Binding-site contacts:
Ligand atom C8 contacts residue VAL107 of chain 1.Q at 3.6 Å (hydrophobic).
Ligand atom C1 contacts residue ASN311 of chain 1.I at 1.4 Å.
Ligand atom C8 contacts residue GLY106 of chain 1.Q at 3.6 Å.
Ligand atom O6 contacts residue GLY106 of chain 1.Q at 3.6 Å.
Ligand atom O5 contacts residue ASN311 of chain 1.I at 2.4 Å (h-bond).
Ligand atom C3 contacts residue ASN311 of chain 1.I at 3.8 Å.
Ligand atom C8 contacts residue THR277 of chain 1.I at 3.7 Å.
Ligand atom C2 contacts residue GLY106 of chain 1.Q at 3.5 Å.
Ligand atom C6 contacts residue ILE104 of chain 1.Q at 3.4 Å (hydrophobic).
Ligand atom C4 contacts residue ASP62 of chain 1.R at 3.4 Å.
Ligand atom O5 contacts residue ARG103 of chain 1.Q at 3.8 Å.
Ligand atom O5 contacts residue GLY106 of chain 1.Q at 3.8 Å.
Ligand atom N2 contacts residue ASN311 of chain 1.I at 2.8 Å (h-bond).
Ligand atom O5 contacts residue THR387 of chain 1.I at 3.5 Å.
Ligand atom C5 contacts residue THR387 of chain 1.I at 3.8 Å.
Ligand atom C8 contacts residue TYR309 of chain 1.I at 3.9 Å (hydrophobic).
Ligand atom C4 contacts residue GLY106 of chain 1.Q at 3.7 Å.
Ligand atom C8 contacts residue VAL108 of chain 1.Q at 3.3 Å (hydrophobic).
Ligand atom C6 contacts residue THR387 of chain 1.I at 3.9 Å.
Ligand atom C5 contacts residue ASN311 of chain 1.I at 3.7 Å.
Ligand atom O4 contacts residue ILE104 of chain 1.Q at 3.2 Å (h-bond).
Ligand atom N2 contacts residue TYR105 of chain 1.Q at 3.8 Å.
Ligand atom O3 contacts residue GLY106 of chain 1.Q at 3.8 Å.
Ligand atom C3 contacts residue ILE104 of chain 1.Q at 3.5 Å (hydrophobic).
Ligand atom C4 contacts residue ARG103 of chain 1.Q at 3.6 Å.
Ligand atom C6 contacts residue ASP62 of chain 1.R at 3.5 Å.
Ligand atom O6 contacts residue TYR105 of chain 1.Q at 2.9 Å (h-bond).
Ligand atom C2 contacts residue ARG103 of chain 1.Q at 3.7 Å.
Ligand atom O6 contacts residue THR387 of chain 1.I at 3.0 Å.
Ligand atom C2 contacts residue ASN311 of chain 1.I at 2.4 Å.
Ligand atom C7 contacts residue TYR309 of chain 1.I at 3.3 Å (hydrophobic).
Ligand atom O7 contacts residue TYR309 of chain 1.I at 2.3 Å (h-bond).
Ligand atom O4 contacts residue VAL107 of chain 1.Q at 3.8 Å.
Ligand atom O4 contacts residue ASP62 of chain 1.R at 2.7 Å (salt-bridge).
Ligand atom O6 contacts residue ILE104 of chain 1.Q at 3.7 Å.
Ligand atom C7 contacts residue ASN311 of chain 1.I at 3.9 Å.
Ligand atom C8 contacts residue ARG103 of chain 1.Q at 3.8 Å.
Ligand atom C5 contacts residue ILE104 of chain 1.Q at 3.3 Å (hydrophobic).
Ligand atom C3 contacts residue GLY106 of chain 1.Q at 3.9 Å.
Ligand atom C4 contacts residue ILE104 of chain 1.Q at 3.5 Å (hydrophobic).

The protein below binds the small molecule below.
Small molecule (SMILES): CC(=O)N[C@H]1[C@H](O[C@H]2[C@H](O)[C@@H](NC(C)=O)CO[C@@H]2CO)O[C@H](CO)[C@@H](O[C@@H]2O[C@H](CO)[C@@H](O[C@@H]3O[C@H](CO)[C@@H](O)[C@H](O)[C@H]3NC(C)=O)[C@H](O)[C@H]2NC(C)=O)[C@@H]1O

Sequence of chain 1.Q:
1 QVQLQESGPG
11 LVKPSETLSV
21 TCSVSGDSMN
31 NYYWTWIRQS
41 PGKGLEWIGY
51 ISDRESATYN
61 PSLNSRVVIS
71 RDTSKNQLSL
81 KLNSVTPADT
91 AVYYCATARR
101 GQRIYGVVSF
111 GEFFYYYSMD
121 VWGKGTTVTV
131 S

Sequence of chain 1.R:
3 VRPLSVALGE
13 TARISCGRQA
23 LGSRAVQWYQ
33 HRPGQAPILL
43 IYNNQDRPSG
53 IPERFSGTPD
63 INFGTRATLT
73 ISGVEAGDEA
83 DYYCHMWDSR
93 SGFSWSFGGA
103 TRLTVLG

Sequence of chain 1.I:
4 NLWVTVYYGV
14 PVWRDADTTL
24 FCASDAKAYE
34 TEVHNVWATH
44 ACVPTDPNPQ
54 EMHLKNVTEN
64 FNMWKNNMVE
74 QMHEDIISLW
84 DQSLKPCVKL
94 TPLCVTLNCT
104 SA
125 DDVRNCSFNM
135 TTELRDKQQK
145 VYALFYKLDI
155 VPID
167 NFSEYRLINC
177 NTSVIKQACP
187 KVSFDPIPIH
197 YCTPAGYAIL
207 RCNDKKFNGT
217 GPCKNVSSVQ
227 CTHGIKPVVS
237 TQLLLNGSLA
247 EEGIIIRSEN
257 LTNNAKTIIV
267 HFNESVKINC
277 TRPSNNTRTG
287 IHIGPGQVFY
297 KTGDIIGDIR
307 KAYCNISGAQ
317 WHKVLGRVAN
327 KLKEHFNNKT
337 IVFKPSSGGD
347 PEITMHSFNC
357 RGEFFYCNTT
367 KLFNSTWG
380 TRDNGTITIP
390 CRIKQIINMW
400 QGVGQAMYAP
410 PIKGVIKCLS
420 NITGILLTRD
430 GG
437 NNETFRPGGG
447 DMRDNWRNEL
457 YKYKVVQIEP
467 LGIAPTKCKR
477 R